Sequence of chain 1.D:
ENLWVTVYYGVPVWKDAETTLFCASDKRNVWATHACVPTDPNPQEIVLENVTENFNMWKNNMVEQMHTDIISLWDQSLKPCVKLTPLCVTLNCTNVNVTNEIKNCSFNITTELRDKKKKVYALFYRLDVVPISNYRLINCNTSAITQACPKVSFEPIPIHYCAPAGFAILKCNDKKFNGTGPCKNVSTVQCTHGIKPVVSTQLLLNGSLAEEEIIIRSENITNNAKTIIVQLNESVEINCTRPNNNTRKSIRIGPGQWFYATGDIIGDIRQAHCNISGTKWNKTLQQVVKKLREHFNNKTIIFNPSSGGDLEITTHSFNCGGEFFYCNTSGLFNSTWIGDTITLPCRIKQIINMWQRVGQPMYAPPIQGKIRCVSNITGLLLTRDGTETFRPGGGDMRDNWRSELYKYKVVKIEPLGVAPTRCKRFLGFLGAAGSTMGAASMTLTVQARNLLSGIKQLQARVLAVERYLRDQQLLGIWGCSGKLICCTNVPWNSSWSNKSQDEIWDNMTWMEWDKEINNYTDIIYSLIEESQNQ

The protein below binds the small molecule below.
Small molecule (SMILES): CC(=O)N[C@H]1[C@H](O[C@H]2[C@H](O)[C@@H](NC(C)=O)CO[C@@H]2CO)O[C@H](CO)[C@@H](O)[C@@H]1O

Binding-site contacts:
Ligand atom O6 contacts residue ILE327 of chain 1.D at 3.3 Å.
Ligand atom C2 contacts residue ASN306 of chain 1.D at 2.5 Å.
Ligand atom C4 contacts residue ASN306 of chain 1.D at 4.4 Å.
Ligand atom O7 contacts residue LYS441 of chain 1.D at 3.9 Å.
Ligand atom C3 contacts residue ASN306 of chain 1.D at 3.8 Å.
Ligand atom O6 contacts residue ASN306 of chain 1.D at 4.5 Å.
Ligand atom C8 contacts residue ASN306 of chain 1.D at 4.5 Å.
Ligand atom C1 contacts residue ASN306 of chain 1.D at 1.5 Å.
Ligand atom N2 contacts residue ASN306 of chain 1.D at 3.0 Å (h-bond).
Ligand atom O7 contacts residue ASN306 of chain 1.D at 4.0 Å.
Ligand atom O5 contacts residue ILE327 of chain 1.D at 4.1 Å.
Ligand atom C7 contacts residue ASN306 of chain 1.D at 3.7 Å.
Ligand atom O5 contacts residue ASN306 of chain 1.D at 2.5 Å (h-bond).
Ligand atom C8 contacts residue LYS441 of chain 1.D at 3.6 Å.
Ligand atom C5 contacts residue ASN306 of chain 1.D at 3.8 Å.
Ligand atom C6 contacts residue ILE327 of chain 1.D at 4.5 Å (hydrophobic).
Ligand atom C7 contacts residue LYS441 of chain 1.D at 4.2 Å.